Binding-site contacts:
Ligand atom C7 contacts residue TRP103 of chain 1.B at 4.3 Å (hydrophobic).
Ligand atom C2 contacts residue TRP103 of chain 1.B at 4.4 Å (hydrophobic).
Ligand atom C7 contacts residue ASN100 of chain 1.B at 3.6 Å.
Ligand atom C7 contacts residue TRP99 of chain 1.B at 4.1 Å (hydrophobic).
Ligand atom O7 contacts residue PRO98 of chain 1.B at 4.1 Å.
Ligand atom C8 contacts residue ASN100 of chain 1.B at 3.7 Å.
Ligand atom C8 contacts residue TRP99 of chain 1.B at 3.5 Å (hydrophobic).
Ligand atom N2 contacts residue ASN100 of chain 1.B at 3.0 Å (h-bond).
Ligand atom C2 contacts residue ASN100 of chain 1.B at 2.5 Å.
Ligand atom C5 contacts residue ASN100 of chain 1.B at 3.8 Å.
Ligand atom C3 contacts residue ASN100 of chain 1.B at 3.9 Å.
Ligand atom C1 contacts residue ASN100 of chain 1.B at 1.5 Å.
Ligand atom C7 contacts residue PRO98 of chain 1.B at 4.5 Å (hydrophobic).
Ligand atom O7 contacts residue TRP99 of chain 1.B at 3.9 Å.
Ligand atom C8 contacts residue PRO98 of chain 1.B at 3.9 Å (hydrophobic).
Ligand atom C1 contacts residue TRP103 of chain 1.B at 4.5 Å (hydrophobic).
Ligand atom O5 contacts residue ASN100 of chain 1.B at 2.4 Å (h-bond).
Ligand atom O7 contacts residue ASN100 of chain 1.B at 3.8 Å.
Ligand atom O7 contacts residue TRP103 of chain 1.B at 3.5 Å.
Ligand atom C4 contacts residue ASN100 of chain 1.B at 4.3 Å.

A small-molecule ligand and the protein it binds are described below.
Small molecule (SMILES): CC(=O)N[C@@H]1[C@@H](O)[C@H](O)[C@@H](CO)O[C@H]1O

Sequence of chain 1.B:
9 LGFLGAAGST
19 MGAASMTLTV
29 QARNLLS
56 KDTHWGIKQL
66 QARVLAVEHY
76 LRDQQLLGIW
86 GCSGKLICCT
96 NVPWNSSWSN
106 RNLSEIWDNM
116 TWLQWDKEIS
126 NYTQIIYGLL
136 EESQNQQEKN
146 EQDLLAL